Sequence of chain 53.B:
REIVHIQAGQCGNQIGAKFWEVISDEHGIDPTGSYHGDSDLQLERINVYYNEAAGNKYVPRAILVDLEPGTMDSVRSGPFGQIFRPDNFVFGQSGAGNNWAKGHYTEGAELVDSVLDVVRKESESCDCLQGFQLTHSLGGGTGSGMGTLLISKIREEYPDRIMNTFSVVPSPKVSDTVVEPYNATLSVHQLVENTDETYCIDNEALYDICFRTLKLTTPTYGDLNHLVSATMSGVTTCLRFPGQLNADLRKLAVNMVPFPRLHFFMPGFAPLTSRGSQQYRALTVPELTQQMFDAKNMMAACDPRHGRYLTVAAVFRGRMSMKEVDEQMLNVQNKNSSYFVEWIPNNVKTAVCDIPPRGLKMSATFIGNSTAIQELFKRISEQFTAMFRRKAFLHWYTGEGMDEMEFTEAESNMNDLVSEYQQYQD

Binding-site contacts:
Ligand atom O2G contacts residue GLY142 of chain 53.B at 3.0 Å (h-bond).
Ligand atom O1B contacts residue GLY10 of chain 53.B at 3.7 Å.
Ligand atom O6 contacts residue ASN226 of chain 53.B at 3.1 Å (h-bond).
Ligand atom N1 contacts residue ASN226 of chain 53.B at 2.7 Å (h-bond).
Ligand atom O2A contacts residue GLN11 of chain 53.B at 3.5 Å (h-bond).
Ligand atom O3' contacts residue GLU181 of chain 53.B at 3.3 Å (salt-bridge).
Ligand atom O1B contacts residue MG1 of chain 53.F at 2.4 Å.
Ligand atom O4' contacts residue SER138 of chain 53.B at 3.3 Å (h-bond).
Ligand atom N3 contacts residue VAL169 of chain 53.B at 3.8 Å.
Ligand atom PB contacts residue MG1 of chain 53.F at 3.7 Å.
Ligand atom C6 contacts residue ASN226 of chain 53.B at 3.3 Å.
Ligand atom O6 contacts residue GLN15 of chain 53.B at 2.5 Å (h-bond).
Ligand atom C4' contacts residue SER138 of chain 53.B at 3.2 Å.
Ligand atom C6 contacts residue GLN15 of chain 53.B at 3.6 Å.
Ligand atom O1B contacts residue GLN11 of chain 53.B at 3.2 Å (h-bond).
Ligand atom C2 contacts residue ASN204 of chain 53.B at 3.4 Å.
Ligand atom O3B contacts residue MG1 of chain 53.F at 3.8 Å.
Ligand atom O3G contacts residue MG1 of chain 53.F at 2.5 Å.
Ligand atom O2G contacts residue ASN99 of chain 53.B at 2.9 Å (h-bond).
Ligand atom O1A contacts residue GLN11 of chain 53.B at 3.1 Å.
Ligand atom N1 contacts residue TYR222 of chain 53.B at 3.2 Å.
Ligand atom N3 contacts residue ASN204 of chain 53.B at 3.0 Å (h-bond).
Ligand atom C2 contacts residue TYR222 of chain 53.B at 3.5 Å (hydrophobic).
Ligand atom C2 contacts residue ASN226 of chain 53.B at 3.6 Å.
Ligand atom PB contacts residue GLY10 of chain 53.B at 3.9 Å.
Ligand atom PG contacts residue MG1 of chain 53.F at 3.5 Å.
Ligand atom O1G contacts residue ALA97 of chain 53.B at 3.0 Å (h-bond).
Ligand atom O2B contacts residue THR143 of chain 53.B at 2.7 Å (h-bond).
Ligand atom O3B contacts residue GLY142 of chain 53.B at 3.5 Å (h-bond).
Ligand atom O2A contacts residue CYS12 of chain 53.B at 3.3 Å (h-bond).
Ligand atom PB contacts residue THR143 of chain 53.B at 3.3 Å.
Ligand atom N2 contacts residue ASN226 of chain 53.B at 2.9 Å (h-bond).
Ligand atom O6 contacts residue TYR222 of chain 53.B at 3.8 Å.
Ligand atom PG contacts residue GLY142 of chain 53.B at 3.9 Å.
Ligand atom O1G contacts residue THR143 of chain 53.B at 3.4 Å.
Ligand atom O2B contacts residue GLY10 of chain 53.B at 3.2 Å.
Ligand atom O2B contacts residue GLY144 of chain 53.B at 2.7 Å (h-bond).
Ligand atom C6 contacts residue TYR222 of chain 53.B at 3.7 Å (hydrophobic).
Ligand atom O3B contacts residue THR143 of chain 53.B at 3.1 Å (h-bond).
Ligand atom N2 contacts residue ASN204 of chain 53.B at 2.6 Å (h-bond).

A small-molecule ligand and the protein it binds are described below.
Small molecule (SMILES): Nc1nc2c(ncn2[C@@H]2O[C@H](CO[P](=O)(O)C[P](=O)(O)OP(=O)(O)O)[C@@H](O)[C@H]2O)c(=O)[nH]1